A protein and the small-molecule ligand that binds it are described below.
Small molecule (SMILES): C[C@H](NC(=O)[C@H](Cc1ccc(O)cc1)NC(=O)[C@@H]1CCCN1)C(=O)NCC(=O)N[C@@H](COP(=O)(O)O)C(=O)N[C@H](C(=O)N[C@@H](CC(=O)O)C(=O)N[C@@H](C)C=O)[C@@H](C)OP(=O)(O)O

Sequence of chain 1.B:
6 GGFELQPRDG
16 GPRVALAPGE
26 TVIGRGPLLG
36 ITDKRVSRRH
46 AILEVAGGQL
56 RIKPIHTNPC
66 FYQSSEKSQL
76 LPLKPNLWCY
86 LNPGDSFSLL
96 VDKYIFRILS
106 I

Binding-site contacts:
Ligand atom OG1 contacts residue SER42 of chain 1.B at 3.4 Å.
Ligand atom O contacts residue ARG30 of chain 1.B at 3.0 Å (salt-bridge).
Ligand atom O1P contacts residue ARG43 of chain 1.B at 2.7 Å (salt-bridge).
Ligand atom O1P contacts residue SER42 of chain 1.B at 3.4 Å (h-bond).
Ligand atom N contacts residue LYS39 of chain 1.B at 2.8 Å (salt-bridge).
Ligand atom CE1 contacts residue GLY31 of chain 1.B at 3.4 Å.
Ligand atom OH contacts residue GLY35 of chain 1.B at 3.5 Å.
Ligand atom CA contacts residue LYS39 of chain 1.B at 3.6 Å.
Ligand atom CE1 contacts residue ILE36 of chain 1.B at 3.4 Å (hydrophobic).
Ligand atom CG contacts residue GLY31 of chain 1.B at 3.8 Å.
Ligand atom CG2 contacts residue VAL41 of chain 1.B at 3.7 Å (hydrophobic).
Ligand atom OG1 contacts residue ARG30 of chain 1.B at 2.9 Å (salt-bridge).
Ligand atom O3P contacts residue SER42 of chain 1.B at 2.8 Å (h-bond).
Ligand atom C contacts residue ARG30 of chain 1.B at 3.6 Å.
Ligand atom O1P contacts residue ARG30 of chain 1.B at 3.6 Å (salt-bridge).
Ligand atom P contacts residue SER42 of chain 1.B at 3.5 Å.
Ligand atom C contacts residue ARG30 of chain 1.B at 3.6 Å.
Ligand atom CB contacts residue ARG30 of chain 1.B at 3.7 Å.
Ligand atom CG2 contacts residue SER42 of chain 1.B at 3.7 Å.
Ligand atom CD1 contacts residue ILE36 of chain 1.B at 3.4 Å (hydrophobic).
Ligand atom N contacts residue ARG30 of chain 1.B at 3.4 Å (salt-bridge).
Ligand atom O contacts residue ARG43 of chain 1.B at 3.6 Å.
Ligand atom CZ contacts residue GLY31 of chain 1.B at 3.7 Å.
Ligand atom C contacts residue LYS39 of chain 1.B at 3.7 Å.
Ligand atom O3P contacts residue HIS61 of chain 1.B at 3.3 Å (h-bond).
Ligand atom P contacts residue ARG30 of chain 1.B at 3.7 Å.
Ligand atom O contacts residue ARG30 of chain 1.B at 3.2 Å (salt-bridge).
Ligand atom O contacts residue THR37 of chain 1.B at 3.6 Å.
Ligand atom O2P contacts residue ARG43 of chain 1.B at 3.1 Å (salt-bridge).
Ligand atom CG2 contacts residue LYS39 of chain 1.B at 3.2 Å.
Ligand atom CZ contacts residue PRO32 of chain 1.B at 3.7 Å (hydrophobic).
Ligand atom OD2 contacts residue LYS39 of chain 1.B at 3.6 Å.
Ligand atom CB contacts residue LYS39 of chain 1.B at 3.7 Å.
Ligand atom CE1 contacts residue THR37 of chain 1.B at 3.7 Å.
Ligand atom O contacts residue ARG43 of chain 1.B at 3.4 Å.
Ligand atom O contacts residue LYS39 of chain 1.B at 3.6 Å.
Ligand atom O contacts residue ASN63 of chain 1.B at 3.3 Å (h-bond).
Ligand atom O contacts residue ARG30 of chain 1.B at 3.5 Å (salt-bridge).
Ligand atom CD1 contacts residue GLY31 of chain 1.B at 3.5 Å.
Ligand atom CA contacts residue ARG30 of chain 1.B at 3.5 Å.